A small-molecule ligand and the protein it binds are described below.
Small molecule (SMILES): CC(=O)N[C@@H]1[C@@H](O)[C@H](O)[C@@H](CO)O[C@H]1O

Sequence of chain 1.A:
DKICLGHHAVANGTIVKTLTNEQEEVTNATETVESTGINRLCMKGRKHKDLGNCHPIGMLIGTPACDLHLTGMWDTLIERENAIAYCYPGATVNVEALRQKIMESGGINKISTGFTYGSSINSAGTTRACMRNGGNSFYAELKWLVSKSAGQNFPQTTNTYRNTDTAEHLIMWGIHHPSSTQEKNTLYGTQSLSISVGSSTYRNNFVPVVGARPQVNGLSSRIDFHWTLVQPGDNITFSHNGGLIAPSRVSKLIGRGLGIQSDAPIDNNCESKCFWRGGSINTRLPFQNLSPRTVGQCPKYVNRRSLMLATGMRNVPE

Sequence of chain 1.E:
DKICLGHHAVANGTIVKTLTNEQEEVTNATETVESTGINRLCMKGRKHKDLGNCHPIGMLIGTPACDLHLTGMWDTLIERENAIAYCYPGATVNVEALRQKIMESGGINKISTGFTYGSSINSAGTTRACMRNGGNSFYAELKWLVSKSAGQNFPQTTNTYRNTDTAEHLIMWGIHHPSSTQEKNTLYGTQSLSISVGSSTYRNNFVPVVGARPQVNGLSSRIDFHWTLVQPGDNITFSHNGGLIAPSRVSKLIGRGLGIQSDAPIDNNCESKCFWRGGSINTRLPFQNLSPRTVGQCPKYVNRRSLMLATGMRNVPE

Binding-site contacts:
Ligand atom C2 contacts residue ASN239 of chain 1.A at 2.3 Å.
Ligand atom C1 contacts residue ASN239 of chain 1.A at 1.4 Å.
Ligand atom C4 contacts residue ASN239 of chain 1.A at 4.1 Å.
Ligand atom C3 contacts residue ASN239 of chain 1.A at 3.6 Å.
Ligand atom O7 contacts residue VAL220 of chain 1.E at 4.0 Å.
Ligand atom C1 contacts residue ARG166 of chain 1.A at 4.4 Å.
Ligand atom C8 contacts residue ASP238 of chain 1.A at 3.9 Å.
Ligand atom C5 contacts residue ASN239 of chain 1.A at 3.5 Å.
Ligand atom C3 contacts residue GLY237 of chain 1.A at 4.4 Å.
Ligand atom N2 contacts residue ASP238 of chain 1.A at 4.2 Å.
Ligand atom C3 contacts residue VAL220 of chain 1.E at 4.1 Å (hydrophobic).
Ligand atom O5 contacts residue ARG166 of chain 1.A at 3.5 Å.
Ligand atom N2 contacts residue GLY237 of chain 1.A at 3.1 Å (h-bond).
Ligand atom C4 contacts residue VAL220 of chain 1.E at 4.1 Å (hydrophobic).
Ligand atom C2 contacts residue GLY237 of chain 1.A at 3.9 Å.
Ligand atom C8 contacts residue GLY237 of chain 1.A at 4.0 Å.
Ligand atom C7 contacts residue ASN239 of chain 1.A at 3.5 Å.
Ligand atom O5 contacts residue ASN239 of chain 1.A at 2.2 Å (h-bond).
Ligand atom O3 contacts residue VAL220 of chain 1.E at 3.6 Å.
Ligand atom N2 contacts residue ASN239 of chain 1.A at 2.7 Å (h-bond).
Ligand atom O6 contacts residue VAL220 of chain 1.E at 4.1 Å.
Ligand atom C2 contacts residue VAL220 of chain 1.E at 4.1 Å (hydrophobic).
Ligand atom O7 contacts residue ASN239 of chain 1.A at 3.8 Å.
Ligand atom O5 contacts residue VAL220 of chain 1.E at 4.3 Å.
Ligand atom C5 contacts residue ARG166 of chain 1.A at 4.0 Å.
Ligand atom C8 contacts residue SER204 of chain 1.A at 4.1 Å.
Ligand atom C1 contacts residue GLY237 of chain 1.A at 3.7 Å.
Ligand atom O6 contacts residue ARG166 of chain 1.A at 3.7 Å.
Ligand atom C7 contacts residue GLY237 of chain 1.A at 4.1 Å.
Ligand atom C7 contacts residue ASP238 of chain 1.A at 4.3 Å.
Ligand atom C6 contacts residue ARG166 of chain 1.A at 3.7 Å.